Sequence of chain 2.A:
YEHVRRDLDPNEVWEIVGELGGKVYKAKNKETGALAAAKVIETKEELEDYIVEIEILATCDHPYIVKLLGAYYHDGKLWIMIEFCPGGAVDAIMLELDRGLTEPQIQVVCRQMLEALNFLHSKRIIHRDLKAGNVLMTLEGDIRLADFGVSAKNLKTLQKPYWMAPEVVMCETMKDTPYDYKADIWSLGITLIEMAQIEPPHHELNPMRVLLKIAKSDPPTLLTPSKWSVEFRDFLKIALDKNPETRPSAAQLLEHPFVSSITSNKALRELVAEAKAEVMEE

Binding-site contacts:
Ligand atom C1 contacts residue GLU96 of chain 2.A at 3.3 Å.
Ligand atom N contacts residue PHE97 of chain 2.A at 3.8 Å.
Ligand atom C12 contacts residue GLY101 of chain 2.A at 4.0 Å.
Ligand atom CL contacts residue ASP160 of chain 2.A at 3.7 Å.
Ligand atom C1 contacts residue ILE95 of chain 2.A at 4.0 Å (hydrophobic).
Ligand atom N1 contacts residue PHE97 of chain 2.A at 4.0 Å.
Ligand atom C3 contacts residue ILE95 of chain 2.A at 4.1 Å (hydrophobic).
Ligand atom C10 contacts residue ILE95 of chain 2.A at 3.9 Å (hydrophobic).
Ligand atom S contacts residue ALA48 of chain 2.A at 4.1 Å.
Ligand atom N1 contacts residue LEU149 of chain 2.A at 3.6 Å.
Ligand atom C10 contacts residue ALA48 of chain 2.A at 3.6 Å (hydrophobic).
Ligand atom C12 contacts residue PHE97 of chain 2.A at 3.5 Å (hydrophobic).
Ligand atom C contacts residue LEU149 of chain 2.A at 3.7 Å (hydrophobic).
Ligand atom C16 contacts residue GLY101 of chain 2.A at 4.1 Å.
Ligand atom C2 contacts residue LEU149 of chain 2.A at 3.5 Å (hydrophobic).
Ligand atom C10 contacts residue LYS50 of chain 2.A at 3.9 Å.
Ligand atom N1 contacts residue CYS98 of chain 2.A at 3.1 Å (h-bond).
Ligand atom O contacts residue ILE95 of chain 2.A at 3.2 Å.
Ligand atom N1 contacts residue GLU96 of chain 2.A at 3.5 Å (salt-bridge).
Ligand atom C7 contacts residue GLU66 of chain 2.A at 4.0 Å.
Ligand atom S contacts residue LEU149 of chain 2.A at 3.7 Å.
Ligand atom C9 contacts residue ILE95 of chain 2.A at 3.9 Å (hydrophobic).
Ligand atom O1 contacts residue VAL299 of chain 2.A at 3.6 Å.
Ligand atom C1 contacts residue CYS98 of chain 2.A at 4.1 Å (hydrophobic).
Ligand atom N contacts residue CYS98 of chain 2.A at 3.2 Å (h-bond).
Ligand atom C11 contacts residue PHE97 of chain 2.A at 3.9 Å (hydrophobic).
Ligand atom C1 contacts residue ALA48 of chain 2.A at 3.7 Å (hydrophobic).
Ligand atom C9 contacts residue LYS50 of chain 2.A at 4.1 Å.
Ligand atom C11 contacts residue CYS98 of chain 2.A at 3.7 Å (hydrophobic).
Ligand atom C12 contacts residue CYS98 of chain 2.A at 3.5 Å (hydrophobic).
Ligand atom C17 contacts residue PRO99 of chain 2.A at 3.6 Å (hydrophobic).
Ligand atom C contacts residue CYS98 of chain 2.A at 3.9 Å (hydrophobic).
Ligand atom N1 contacts residue ALA48 of chain 2.A at 4.0 Å.
Ligand atom C8 contacts residue LYS50 of chain 2.A at 3.7 Å.
Ligand atom C6 contacts residue ASP160 of chain 2.A at 4.1 Å.
Ligand atom C1 contacts residue LEU149 of chain 2.A at 3.4 Å (hydrophobic).
Ligand atom C2 contacts residue ALA48 of chain 2.A at 3.8 Å (hydrophobic).
Ligand atom C16 contacts residue PRO99 of chain 2.A at 3.3 Å (hydrophobic).
Ligand atom C8 contacts residue ILE95 of chain 2.A at 4.1 Å (hydrophobic).
Ligand atom C21 contacts residue VAL299 of chain 2.A at 3.9 Å (hydrophobic).

This protein binds this small molecule.
Small molecule (SMILES): Cc1nc(Nc2ncc(C(=O)Nc3c(C)cccc3Cl)s2)cc(N2CCN(CCO)CC2)n1